A small-molecule ligand and the protein it binds are described below.
Small molecule (SMILES): CCNC(=O)c1cc2c(-c3cc(C(C)(C)O)ccc3Oc3c(C)cc(F)cc3C)cn(C)c(=O)c2[nH]1

Sequence of chain 1.D:
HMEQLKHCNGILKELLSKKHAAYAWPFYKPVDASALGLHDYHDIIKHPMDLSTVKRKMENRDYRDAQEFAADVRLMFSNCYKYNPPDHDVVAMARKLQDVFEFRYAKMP

Binding-site contacts:
Ligand atom C11 contacts residue LEU38 of chain 1.D at 3.7 Å (hydrophobic).
Ligand atom C2 contacts residue ASN86 of chain 1.D at 3.6 Å.
Ligand atom C7 contacts residue VAL33 of chain 1.D at 3.7 Å (hydrophobic).
Ligand atom C12 contacts residue LEU38 of chain 1.D at 3.7 Å (hydrophobic).
Ligand atom C18 contacts residue TRP27 of chain 1.D at 3.6 Å (hydrophobic).
Ligand atom C8 contacts residue PHE29 of chain 1.D at 3.7 Å (hydrophobic).
Ligand atom C1 contacts residue ASN86 of chain 1.D at 3.8 Å.
Ligand atom C contacts residue PRO87 of chain 1.D at 3.7 Å (hydrophobic).
Ligand atom C7 contacts residue PRO28 of chain 1.D at 3.6 Å (hydrophobic).
Ligand atom O contacts residue LEU40 of chain 1.D at 3.5 Å.
Ligand atom C8 contacts residue PRO28 of chain 1.D at 3.5 Å (hydrophobic).
Ligand atom C19 contacts residue VAL92 of chain 1.D at 3.7 Å (hydrophobic).
Ligand atom C3 contacts residue ASN86 of chain 1.D at 3.5 Å.
Ligand atom N1 contacts residue VAL33 of chain 1.D at 3.5 Å.
Ligand atom C10 contacts residue ASN86 of chain 1.D at 3.8 Å.
Ligand atom O3 contacts residue ASP34 of chain 1.D at 3.2 Å (salt-bridge).
Ligand atom N1 contacts residue VAL92 of chain 1.D at 3.5 Å.
Ligand atom O1 contacts residue CYS82 of chain 1.D at 3.9 Å.
Ligand atom C14 contacts residue TRP27 of chain 1.D at 3.8 Å (hydrophobic).
Ligand atom C7 contacts residue VAL92 of chain 1.D at 3.8 Å (hydrophobic).
Ligand atom C9 contacts residue VAL92 of chain 1.D at 3.7 Å (hydrophobic).
Ligand atom O1 contacts residue ASN86 of chain 1.D at 2.8 Å (h-bond).
Ligand atom O3 contacts residue VAL33 of chain 1.D at 3.9 Å.
Ligand atom C20 contacts residue TRP27 of chain 1.D at 3.9 Å (hydrophobic).
Ligand atom C4 contacts residue LEU38 of chain 1.D at 3.7 Å (hydrophobic).
Ligand atom N2 contacts residue ASN86 of chain 1.D at 2.8 Å (h-bond).
Ligand atom C27 contacts residue ASP34 of chain 1.D at 3.8 Å.
Ligand atom N contacts residue ASN86 of chain 1.D at 2.9 Å (h-bond).
Ligand atom C8 contacts residue VAL92 of chain 1.D at 3.7 Å (hydrophobic).
Ligand atom C9 contacts residue ASN86 of chain 1.D at 3.6 Å.
Ligand atom O3 contacts residue PRO32 of chain 1.D at 3.6 Å (h-bond).
Ligand atom C15 contacts residue TRP27 of chain 1.D at 3.8 Å (hydrophobic).
Ligand atom C19 contacts residue TRP27 of chain 1.D at 3.5 Å (hydrophobic).
Ligand atom C contacts residue ASN86 of chain 1.D at 3.7 Å.
Ligand atom C8 contacts residue VAL33 of chain 1.D at 3.6 Å (hydrophobic).
Ligand atom N2 contacts residue VAL92 of chain 1.D at 3.9 Å.
Ligand atom C contacts residue TYR85 of chain 1.D at 3.9 Å (hydrophobic).
Ligand atom C10 contacts residue VAL92 of chain 1.D at 3.8 Å (hydrophobic).
Ligand atom N contacts residue TYR85 of chain 1.D at 3.8 Å.
Ligand atom C19 contacts residue PRO28 of chain 1.D at 3.6 Å (hydrophobic).